This protein binds this small molecule.
Small molecule (SMILES): CC(=O)N[C@@H]1[C@@H](O)[C@H](O)[C@@H](CO)O[C@H]1O

Binding-site contacts:
Ligand atom C3 contacts residue GLU64 of chain 1.E at 4.2 Å.
Ligand atom C1 contacts residue ASN60 of chain 1.E at 1.4 Å.
Ligand atom O5 contacts residue ASN60 of chain 1.E at 2.4 Å (h-bond).
Ligand atom C7 contacts residue GLU64 of chain 1.E at 3.6 Å.
Ligand atom C2 contacts residue ASN60 of chain 1.E at 2.4 Å.
Ligand atom N2 contacts residue ASN60 of chain 1.E at 2.9 Å (h-bond).
Ligand atom C7 contacts residue ASN60 of chain 1.E at 3.3 Å.
Ligand atom C8 contacts residue ASN60 of chain 1.E at 4.3 Å.
Ligand atom C8 contacts residue PHE68 of chain 1.E at 3.9 Å (hydrophobic).
Ligand atom C8 contacts residue LEU63 of chain 1.E at 3.8 Å (hydrophobic).
Ligand atom C7 contacts residue SER89 of chain 1.E at 3.4 Å.
Ligand atom C8 contacts residue GLU64 of chain 1.E at 3.2 Å.
Ligand atom C5 contacts residue ASN60 of chain 1.E at 3.7 Å.
Ligand atom C3 contacts residue ASN60 of chain 1.E at 3.8 Å.
Ligand atom C8 contacts residue SER89 of chain 1.E at 3.7 Å.
Ligand atom C2 contacts residue GLU64 of chain 1.E at 4.0 Å.
Ligand atom N2 contacts residue GLU64 of chain 1.E at 3.0 Å (salt-bridge).
Ligand atom O7 contacts residue ASN60 of chain 1.E at 3.4 Å (h-bond).
Ligand atom C4 contacts residue ASN60 of chain 1.E at 4.2 Å.
Ligand atom O7 contacts residue SER89 of chain 1.E at 2.5 Å (h-bond).

Sequence of chain 1.E:
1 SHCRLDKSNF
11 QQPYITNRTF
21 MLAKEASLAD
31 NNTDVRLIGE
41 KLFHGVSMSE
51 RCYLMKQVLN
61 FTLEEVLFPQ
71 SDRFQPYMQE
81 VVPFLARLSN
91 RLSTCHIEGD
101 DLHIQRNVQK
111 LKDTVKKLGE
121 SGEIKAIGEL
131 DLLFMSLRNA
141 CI